Binding-site contacts:
Ligand atom C18 contacts residue GLY22 of chain 1.G at 3.5 Å.
Ligand atom C20 contacts residue PHE18 of chain 1.G at 3.9 Å (hydrophobic).
Ligand atom O26 contacts residue ARG17 of chain 1.G at 3.1 Å (salt-bridge).
Ligand atom C24 contacts residue PEK1 of chain 1.SA at 4.4 Å.
Ligand atom C18 contacts residue PHE21 of chain 1.G at 4.1 Å (hydrophobic).
Ligand atom C24 contacts residue ARG14 of chain 1.G at 3.6 Å.
Ligand atom C23 contacts residue PEK1 of chain 1.SA at 4.2 Å.
Ligand atom C21 contacts residue ARG17 of chain 1.G at 4.1 Å.
Ligand atom C21 contacts residue PHE21 of chain 1.G at 4.0 Å (hydrophobic).
Ligand atom C12 contacts residue PHE21 of chain 1.G at 3.7 Å (hydrophobic).
Ligand atom C1 contacts residue PEK1 of chain 1.SA at 3.9 Å.
Ligand atom C21 contacts residue PHE18 of chain 1.G at 3.8 Å (hydrophobic).
Ligand atom C11 contacts residue PHE21 of chain 1.G at 3.6 Å (hydrophobic).
Ligand atom C19 contacts residue PHE21 of chain 1.G at 3.9 Å (hydrophobic).
Ligand atom C2 contacts residue PEK1 of chain 1.SA at 4.0 Å.
Ligand atom C24 contacts residue ARG17 of chain 1.G at 3.6 Å.
Ligand atom C16 contacts residue PHE18 of chain 1.G at 4.1 Å (hydrophobic).
Ligand atom C23 contacts residue ARG17 of chain 1.G at 4.0 Å.
Ligand atom O26 contacts residue ARG14 of chain 1.G at 2.9 Å (salt-bridge).
Ligand atom O12 contacts residue PEK1 of chain 1.SA at 3.6 Å.
Ligand atom C22 contacts residue PHE18 of chain 1.G at 4.2 Å (hydrophobic).
Ligand atom C18 contacts residue PHE18 of chain 1.G at 3.7 Å (hydrophobic).
Ligand atom O25 contacts residue ARG17 of chain 1.G at 4.3 Å.
Ligand atom O25 contacts residue ARG14 of chain 1.G at 2.9 Å (salt-bridge).
Ligand atom C11 contacts residue PEK1 of chain 1.SA at 4.4 Å.

This protein binds this small molecule.
Small molecule (SMILES): C[C@H](CCC(=O)O)[C@H]1CC[C@H]2[C@@H]3[C@H](O)C[C@@H]4C[C@H](O)CC[C@]4(C)[C@H]3C[C@H](O)[C@]12C

Sequence of chain 1.G:
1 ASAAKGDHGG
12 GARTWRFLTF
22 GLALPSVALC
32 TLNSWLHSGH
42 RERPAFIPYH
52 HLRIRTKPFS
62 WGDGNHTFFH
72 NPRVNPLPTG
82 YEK